Binding-site contacts:
Ligand atom C1 contacts residue ASP32 of chain 1.A at 3.0 Å.
Ligand atom O7 contacts residue ASN35 of chain 1.A at 3.3 Å (h-bond).
Ligand atom N2 contacts residue ASN35 of chain 1.A at 4.0 Å.
Ligand atom O6 contacts residue ASN35 of chain 1.A at 3.3 Å (h-bond).
Ligand atom C6 contacts residue ASN35 of chain 1.A at 4.0 Å.
Ligand atom C2 contacts residue ASN35 of chain 1.A at 3.4 Å.
Ligand atom O6 contacts residue LEU2 of chain 1.A at 3.7 Å.
Ligand atom O6 contacts residue ARG36 of chain 1.A at 3.7 Å.
Ligand atom C5 contacts residue ASN35 of chain 1.A at 3.7 Å.
Ligand atom C6 contacts residue ARG36 of chain 1.A at 4.5 Å.
Ligand atom C5 contacts residue LEU2 of chain 1.A at 3.5 Å (hydrophobic).
Ligand atom C7 contacts residue ASP32 of chain 1.A at 4.4 Å.
Ligand atom C1 contacts residue LEU2 of chain 1.A at 3.7 Å (hydrophobic).
Ligand atom N2 contacts residue ASP32 of chain 1.A at 3.8 Å.
Ligand atom O5 contacts residue LEU2 of chain 1.A at 3.7 Å.
Ligand atom C6 contacts residue LEU2 of chain 1.A at 4.0 Å (hydrophobic).
Ligand atom C2 contacts residue ASP32 of chain 1.A at 4.0 Å.
Ligand atom C1 contacts residue ASN35 of chain 1.A at 2.9 Å.
Ligand atom C7 contacts residue ASN35 of chain 1.A at 3.9 Å.
Ligand atom O5 contacts residue ASN35 of chain 1.A at 2.5 Å (h-bond).
Ligand atom O5 contacts residue ASP32 of chain 1.A at 4.2 Å.

Sequence of chain 1.A:
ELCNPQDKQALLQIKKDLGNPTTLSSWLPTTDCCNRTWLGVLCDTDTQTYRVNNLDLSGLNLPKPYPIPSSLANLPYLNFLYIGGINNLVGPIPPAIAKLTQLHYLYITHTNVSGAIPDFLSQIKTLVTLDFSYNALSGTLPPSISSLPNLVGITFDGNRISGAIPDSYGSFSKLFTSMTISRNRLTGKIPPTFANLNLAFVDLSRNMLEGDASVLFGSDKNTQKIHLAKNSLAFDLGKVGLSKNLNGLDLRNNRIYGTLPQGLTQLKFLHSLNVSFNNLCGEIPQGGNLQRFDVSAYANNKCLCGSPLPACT

A small-molecule ligand and the protein it binds are described below.
Small molecule (SMILES): CC(=O)N[C@@H]1[C@@H](O)[C@H](O)[C@@H](CO)O[C@H]1O